A small-molecule ligand and the protein it binds are described below.
Small molecule (SMILES): Nc1ncnc2c1ncn2[C@@H]1O[C@H](COP(=O)(O)OP(=O)(O)OP(O)(O)=S)[C@@H](O)[C@H]1O

Sequence of chain 1.C:
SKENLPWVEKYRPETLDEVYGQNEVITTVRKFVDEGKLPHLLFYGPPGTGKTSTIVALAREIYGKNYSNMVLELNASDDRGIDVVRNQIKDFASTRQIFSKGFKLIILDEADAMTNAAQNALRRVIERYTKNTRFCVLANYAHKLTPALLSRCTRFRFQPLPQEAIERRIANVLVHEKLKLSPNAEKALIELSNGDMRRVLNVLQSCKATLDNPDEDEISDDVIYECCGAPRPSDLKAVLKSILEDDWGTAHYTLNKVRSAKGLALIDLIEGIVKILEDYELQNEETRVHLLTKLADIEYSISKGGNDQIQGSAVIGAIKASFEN

Sequence of chain 1.D:
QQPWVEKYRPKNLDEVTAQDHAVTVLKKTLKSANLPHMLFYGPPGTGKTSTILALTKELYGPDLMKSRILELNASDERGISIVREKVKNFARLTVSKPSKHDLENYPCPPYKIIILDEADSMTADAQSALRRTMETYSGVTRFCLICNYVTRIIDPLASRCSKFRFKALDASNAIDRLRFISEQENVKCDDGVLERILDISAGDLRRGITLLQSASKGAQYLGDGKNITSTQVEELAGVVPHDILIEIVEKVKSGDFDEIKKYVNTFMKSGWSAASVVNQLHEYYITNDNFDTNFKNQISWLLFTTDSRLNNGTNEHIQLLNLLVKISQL

Binding-site contacts:
Ligand atom O2B contacts residue GLY58 of chain 1.C at 2.7 Å (h-bond).
Ligand atom O1B contacts residue LYS59 of chain 1.C at 2.9 Å (salt-bridge).
Ligand atom O2B contacts residue GLY56 of chain 1.C at 3.2 Å.
Ligand atom O1A contacts residue THR60 of chain 1.C at 3.4 Å.
Ligand atom O2A contacts residue GLU158 of chain 1.D at 3.2 Å (salt-bridge).
Ligand atom O3A contacts residue GLU158 of chain 1.D at 3.5 Å (salt-bridge).
Ligand atom O1B contacts residue THR60 of chain 1.C at 3.1 Å (h-bond).
Ligand atom O3G contacts residue LYS59 of chain 1.C at 3.3 Å.
Ligand atom O2' contacts residue TYR19 of chain 1.C at 3.4 Å (h-bond).
Ligand atom O2A contacts residue SER61 of chain 1.C at 3.3 Å (h-bond).
Ligand atom O2' contacts residue VAL16 of chain 1.C at 3.1 Å (h-bond).
Ligand atom N7 contacts residue GLY58 of chain 1.C at 3.3 Å.
Ligand atom N6 contacts residue TYR28 of chain 1.C at 2.8 Å (h-bond).
Ligand atom PG contacts residue ARG206 of chain 1.C at 3.4 Å.
Ligand atom O2A contacts residue ARG20 of chain 1.C at 2.4 Å (salt-bridge).
Ligand atom PA contacts residue THR60 of chain 1.C at 3.6 Å.
Ligand atom C8 contacts residue GLY56 of chain 1.C at 3.5 Å.
Ligand atom N6 contacts residue VAL27 of chain 1.C at 3.4 Å.
Ligand atom S1G contacts residue ARG206 of chain 1.C at 2.8 Å (salt-bridge).
Ligand atom O3B contacts residue ARG206 of chain 1.C at 2.9 Å (salt-bridge).
Ligand atom S1G contacts residue ARG183 of chain 1.D at 2.8 Å (salt-bridge).
Ligand atom O3B contacts residue GLY56 of chain 1.C at 3.2 Å (h-bond).
Ligand atom O2A contacts residue THR60 of chain 1.C at 3.4 Å.
Ligand atom PG contacts residue MG1 of chain 1.P at 3.6 Å.
Ligand atom C3' contacts residue SER61 of chain 1.C at 3.4 Å.
Ligand atom C2 contacts residue ARG177 of chain 1.C at 3.3 Å.
Ligand atom O3' contacts residue ARG20 of chain 1.C at 3.1 Å (salt-bridge).
Ligand atom O3G contacts residue ASN148 of chain 1.C at 3.2 Å (h-bond).
Ligand atom S1G contacts residue ARG154 of chain 1.D at 3.5 Å (salt-bridge).
Ligand atom N7 contacts residue THR57 of chain 1.C at 3.0 Å (h-bond).
Ligand atom O3A contacts residue THR60 of chain 1.C at 3.4 Å.
Ligand atom O2B contacts residue THR57 of chain 1.C at 3.2 Å (h-bond).
Ligand atom O1A contacts residue GLY58 of chain 1.C at 3.2 Å.
Ligand atom O3' contacts residue VAL16 of chain 1.C at 3.4 Å (h-bond).
Ligand atom O2G contacts residue MG1 of chain 1.P at 2.1 Å.
Ligand atom C4 contacts residue MET205 of chain 1.C at 3.5 Å (hydrophobic).
Ligand atom O2' contacts residue ARG20 of chain 1.C at 3.3 Å.
Ligand atom N9 contacts residue MET205 of chain 1.C at 3.5 Å.
Ligand atom PA contacts residue SER61 of chain 1.C at 3.4 Å.
Ligand atom O1A contacts residue SER61 of chain 1.C at 2.5 Å (h-bond).